Binding-site contacts:
Ligand atom C23 contacts residue MET93 of chain 1.A at 3.9 Å (hydrophobic).
Ligand atom C16 contacts residue MET93 of chain 1.A at 3.9 Å (hydrophobic).
Ligand atom C25 contacts residue VAL96 of chain 1.A at 3.9 Å (hydrophobic).
Ligand atom C20 contacts residue PHE113 of chain 1.A at 3.8 Å (hydrophobic).
Ligand atom C24 contacts residue MET93 of chain 1.A at 3.7 Å (hydrophobic).
Ligand atom C24 contacts residue PHE113 of chain 1.A at 3.4 Å (hydrophobic).
Ligand atom C22 contacts residue GLY114 of chain 1.A at 3.6 Å.
Ligand atom C14 contacts residue VAL96 of chain 1.A at 3.5 Å (hydrophobic).
Ligand atom C17 contacts residue VAL92 of chain 1.A at 3.9 Å (hydrophobic).
Ligand atom C23 contacts residue LEU110 of chain 1.A at 3.7 Å (hydrophobic).
Ligand atom C21 contacts residue PHE113 of chain 1.A at 4.0 Å (hydrophobic).
Ligand atom C4 contacts residue HIS67 of chain 1.A at 3.7 Å.
Ligand atom C18 contacts residue PHE113 of chain 1.A at 3.7 Å (hydrophobic).
Ligand atom C3 contacts residue ALA70 of chain 1.A at 3.7 Å (hydrophobic).
Ligand atom C9 contacts residue PHE113 of chain 1.A at 3.7 Å (hydrophobic).
Ligand atom N1 contacts residue ALA70 of chain 1.A at 3.4 Å.
Ligand atom C15 contacts residue PHE113 of chain 1.A at 4.0 Å (hydrophobic).
Ligand atom N contacts residue ALA70 of chain 1.A at 3.7 Å.
Ligand atom O2 contacts residue PHE97 of chain 1.A at 4.0 Å.
Ligand atom C23 contacts residue PHE113 of chain 1.A at 3.6 Å (hydrophobic).
Ligand atom C25 contacts residue THR109 of chain 1.A at 4.0 Å.
Ligand atom C22 contacts residue PHE113 of chain 1.A at 3.9 Å (hydrophobic).
Ligand atom C15 contacts residue MET93 of chain 1.A at 3.6 Å (hydrophobic).
Ligand atom C11 contacts residue THR109 of chain 1.A at 3.9 Å.
Ligand atom O contacts residue LEU110 of chain 1.A at 3.9 Å.
Ligand atom C21 contacts residue LEU133 of chain 1.A at 3.9 Å (hydrophobic).
Ligand atom O contacts residue MET93 of chain 1.A at 3.8 Å.
Ligand atom C22 contacts residue LEU110 of chain 1.A at 3.7 Å (hydrophobic).
Ligand atom C7 contacts residue PHE71 of chain 1.A at 3.6 Å (hydrophobic).
Ligand atom C12 contacts residue LEU110 of chain 1.A at 3.8 Å (hydrophobic).
Ligand atom C8 contacts residue PHE71 of chain 1.A at 3.8 Å (hydrophobic).
Ligand atom O1 contacts residue ARG106 of chain 1.A at 2.9 Å (salt-bridge).
Ligand atom C22 contacts residue ILE137 of chain 1.A at 3.7 Å (hydrophobic).
Ligand atom C21 contacts residue GLY114 of chain 1.A at 4.0 Å.
Ligand atom C19 contacts residue PHE113 of chain 1.A at 3.5 Å (hydrophobic).
Ligand atom C8 contacts residue PHE113 of chain 1.A at 3.5 Å (hydrophobic).
Ligand atom C13 contacts residue VAL96 of chain 1.A at 3.6 Å (hydrophobic).
Ligand atom O2 contacts residue ARG106 of chain 1.A at 2.9 Å (salt-bridge).
Ligand atom C13 contacts residue PHE97 of chain 1.A at 3.8 Å (hydrophobic).
Ligand atom C27 contacts residue ARG106 of chain 1.A at 3.4 Å.

Sequence of chain 1.A:
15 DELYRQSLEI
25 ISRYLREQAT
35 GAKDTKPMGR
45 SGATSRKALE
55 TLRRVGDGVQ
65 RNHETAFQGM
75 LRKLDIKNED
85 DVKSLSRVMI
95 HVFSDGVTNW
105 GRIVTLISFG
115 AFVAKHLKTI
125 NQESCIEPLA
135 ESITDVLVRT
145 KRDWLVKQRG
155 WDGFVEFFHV

A protein and the small-molecule ligand that binds it are described below.
Small molecule (SMILES): Cc1n[nH]c(C)c1-c1cccc2c(CCCOc3cccc4ccccc34)c(C(=O)O)[nH]c12